Binding-site contacts:
Ligand atom C5 contacts residue GLU201 of chain 1.J at 3.4 Å.
Ligand atom C2 contacts residue ASN394 of chain 1.I at 2.4 Å.
Ligand atom O7 contacts residue THR396 of chain 1.I at 3.1 Å (h-bond).
Ligand atom C4 contacts residue ASN394 of chain 1.I at 4.1 Å.
Ligand atom C8 contacts residue LYS347 of chain 1.I at 3.9 Å.
Ligand atom C7 contacts residue ASN394 of chain 1.I at 3.8 Å.
Ligand atom O7 contacts residue LYS349 of chain 1.I at 3.7 Å.
Ligand atom C7 contacts residue THR396 of chain 1.I at 4.1 Å.
Ligand atom O5 contacts residue ASN394 of chain 1.I at 2.3 Å (h-bond).
Ligand atom C8 contacts residue ARG348 of chain 1.I at 3.3 Å.
Ligand atom O7 contacts residue ASN394 of chain 1.I at 4.0 Å.
Ligand atom O6 contacts residue GLU201 of chain 1.J at 3.2 Å (salt-bridge).
Ligand atom O6 contacts residue GLN199 of chain 1.J at 3.8 Å.
Ligand atom N2 contacts residue ASN394 of chain 1.I at 3.0 Å (h-bond).
Ligand atom C7 contacts residue LYS349 of chain 1.I at 4.2 Å.
Ligand atom O7 contacts residue ILE395 of chain 1.I at 4.1 Å.
Ligand atom O5 contacts residue GLU201 of chain 1.J at 3.4 Å (salt-bridge).
Ligand atom O7 contacts residue ARG348 of chain 1.I at 4.5 Å.
Ligand atom C5 contacts residue ASN394 of chain 1.I at 3.6 Å.
Ligand atom C3 contacts residue ASN394 of chain 1.I at 3.8 Å.
Ligand atom C8 contacts residue ILE395 of chain 1.I at 4.3 Å (hydrophobic).
Ligand atom C8 contacts residue LYS349 of chain 1.I at 3.5 Å.
Ligand atom C7 contacts residue ARG348 of chain 1.I at 4.1 Å.
Ligand atom C2 contacts residue LYS349 of chain 1.I at 4.0 Å.
Ligand atom N2 contacts residue LYS349 of chain 1.I at 3.5 Å.
Ligand atom C1 contacts residue ASN394 of chain 1.I at 1.4 Å.
Ligand atom C6 contacts residue GLU201 of chain 1.J at 2.7 Å.

Sequence of chain 1.I:
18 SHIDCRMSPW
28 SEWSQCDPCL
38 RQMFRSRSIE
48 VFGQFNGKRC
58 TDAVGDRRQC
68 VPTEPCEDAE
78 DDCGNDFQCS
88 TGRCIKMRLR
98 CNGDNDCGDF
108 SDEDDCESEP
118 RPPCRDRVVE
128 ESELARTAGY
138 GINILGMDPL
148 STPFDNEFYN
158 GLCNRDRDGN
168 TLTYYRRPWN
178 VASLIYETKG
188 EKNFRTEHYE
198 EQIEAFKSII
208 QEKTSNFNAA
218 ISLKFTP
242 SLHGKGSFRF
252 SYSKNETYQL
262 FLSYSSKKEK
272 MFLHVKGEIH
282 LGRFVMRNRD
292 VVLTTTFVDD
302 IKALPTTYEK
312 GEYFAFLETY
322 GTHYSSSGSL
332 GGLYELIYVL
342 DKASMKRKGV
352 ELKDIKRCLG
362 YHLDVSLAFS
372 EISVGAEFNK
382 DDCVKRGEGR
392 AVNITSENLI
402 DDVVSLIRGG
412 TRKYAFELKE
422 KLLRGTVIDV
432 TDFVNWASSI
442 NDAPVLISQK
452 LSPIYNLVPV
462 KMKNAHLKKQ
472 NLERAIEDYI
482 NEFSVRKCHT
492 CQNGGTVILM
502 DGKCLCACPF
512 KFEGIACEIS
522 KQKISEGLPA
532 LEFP

Sequence of chain 1.J:
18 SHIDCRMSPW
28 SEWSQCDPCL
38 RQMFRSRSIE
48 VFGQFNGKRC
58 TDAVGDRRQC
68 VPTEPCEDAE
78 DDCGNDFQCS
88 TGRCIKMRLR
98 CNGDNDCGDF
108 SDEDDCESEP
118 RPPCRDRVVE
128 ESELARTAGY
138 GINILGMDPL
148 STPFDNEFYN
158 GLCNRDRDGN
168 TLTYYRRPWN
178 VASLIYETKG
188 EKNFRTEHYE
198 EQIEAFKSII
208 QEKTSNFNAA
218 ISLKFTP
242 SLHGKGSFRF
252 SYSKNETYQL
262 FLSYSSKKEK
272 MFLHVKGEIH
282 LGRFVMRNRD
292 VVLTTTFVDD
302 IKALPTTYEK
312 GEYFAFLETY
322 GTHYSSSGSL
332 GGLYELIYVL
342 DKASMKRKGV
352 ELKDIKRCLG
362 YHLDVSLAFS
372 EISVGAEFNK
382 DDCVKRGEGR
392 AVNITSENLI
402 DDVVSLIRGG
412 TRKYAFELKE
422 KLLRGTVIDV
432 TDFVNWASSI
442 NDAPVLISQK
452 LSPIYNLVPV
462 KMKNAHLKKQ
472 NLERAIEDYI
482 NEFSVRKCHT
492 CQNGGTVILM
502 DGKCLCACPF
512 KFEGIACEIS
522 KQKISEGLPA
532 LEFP

This small molecule binds to this protein.
Small molecule (SMILES): CC(=O)N[C@H]1[C@H](O[C@H]2[C@H](O)[C@@H](NC(C)=O)CO[C@@H]2CO)O[C@H](CO)[C@@H](O)[C@@H]1O